Sequence of chain 1.D:
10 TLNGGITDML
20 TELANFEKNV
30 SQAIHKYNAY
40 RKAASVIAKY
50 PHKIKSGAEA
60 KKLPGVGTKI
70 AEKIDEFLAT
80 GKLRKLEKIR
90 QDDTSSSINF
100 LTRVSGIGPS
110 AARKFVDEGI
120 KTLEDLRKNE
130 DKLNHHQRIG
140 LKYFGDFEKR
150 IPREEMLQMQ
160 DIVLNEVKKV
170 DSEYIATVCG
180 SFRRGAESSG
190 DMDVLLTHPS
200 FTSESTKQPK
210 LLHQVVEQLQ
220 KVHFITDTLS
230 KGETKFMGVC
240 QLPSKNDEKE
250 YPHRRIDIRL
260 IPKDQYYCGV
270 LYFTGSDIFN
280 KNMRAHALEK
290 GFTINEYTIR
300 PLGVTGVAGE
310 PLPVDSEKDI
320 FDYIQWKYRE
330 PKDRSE

A protein and the small-molecule ligand that binds it are described below.
Small molecule (SMILES): Cc1cn([C@H]2C[C@H](O[P](=O)(O)OC[C@H]3O[C@@H](n4ccc(N)nc4=O)C[C@@H]3O[P](=O)(O)OC[C@H]3O[C@@H](n4cnc5c(=O)nc(N)[nH]c54)C[C@@H]3O[P](=O)(O)OC[C@H]3O[C@@H](n4cnc5c(=O)nc(N)[nH]c54)C[C@@H]3O)[C@@H](CO[P](=O)(O)O[C@H]3C[C@H](n4cnc5c(=O)nc(N)[nH]c54)O[C@@H]3COP(=O)(O)O)O2)c(=O)[nH]c1=O

Binding-site contacts:
Ligand atom P contacts residue LYS68 of chain 1.D at 3.5 Å.
Ligand atom O5' contacts residue LYS35 of chain 1.D at 3.9 Å.
Ligand atom OP1 contacts residue THR67 of chain 1.D at 3.7 Å.
Ligand atom P contacts residue LYS35 of chain 1.D at 3.9 Å.
Ligand atom C6 contacts residue HIS34 of chain 1.D at 3.9 Å.
Ligand atom OP2 contacts residue NA1 of chain 1.H at 3.9 Å.
Ligand atom O3' contacts residue GLY64 of chain 1.D at 3.5 Å.
Ligand atom C8 contacts residue LYS35 of chain 1.D at 3.8 Å.
Ligand atom O3' contacts residue ILE69 of chain 1.D at 3.6 Å.
Ligand atom N3 contacts residue ALA38 of chain 1.D at 3.6 Å.
Ligand atom OP2 contacts residue GLY66 of chain 1.D at 3.7 Å.
Ligand atom C5' contacts residue GLY66 of chain 1.D at 3.7 Å.
Ligand atom OP1 contacts residue GLY64 of chain 1.D at 2.9 Å (h-bond).
Ligand atom OP1 contacts residue VAL65 of chain 1.D at 3.3 Å (h-bond).
Ligand atom P contacts residue GLY66 of chain 1.D at 3.7 Å.
Ligand atom OP1 contacts residue GLY66 of chain 1.D at 2.8 Å (h-bond).
Ligand atom N7 contacts residue LYS35 of chain 1.D at 3.9 Å.
Ligand atom OP2 contacts residue THR67 of chain 1.D at 3.8 Å.
Ligand atom OP1 contacts residue LYS68 of chain 1.D at 2.8 Å (salt-bridge).
Ligand atom OP2 contacts residue LYS68 of chain 1.D at 3.1 Å (salt-bridge).
Ligand atom P contacts residue VAL65 of chain 1.D at 3.8 Å.
Ligand atom OP1 contacts residue PRO63 of chain 1.D at 3.6 Å.
Ligand atom OP3 contacts residue LYS35 of chain 1.D at 2.8 Å (salt-bridge).
Ligand atom OP2 contacts residue LYS68 of chain 1.D at 3.1 Å.
Ligand atom OP2 contacts residue VAL65 of chain 1.D at 3.7 Å.
Ligand atom O5' contacts residue GLY66 of chain 1.D at 3.6 Å.
Ligand atom OP1 contacts residue LEU62 of chain 1.D at 3.7 Å.
Ligand atom O6 contacts residue HIS34 of chain 1.D at 3.7 Å.
Ligand atom OP1 contacts residue ILE69 of chain 1.D at 3.0 Å (h-bond).
Ligand atom C4' contacts residue GLY64 of chain 1.D at 3.4 Å.
Ligand atom P contacts residue GLY64 of chain 1.D at 3.8 Å.
Ligand atom OP2 contacts residue LYS35 of chain 1.D at 3.8 Å.
Ligand atom OP1 contacts residue LYS68 of chain 1.D at 3.6 Å.
Ligand atom C5' contacts residue GLY64 of chain 1.D at 3.4 Å.
Ligand atom O4' contacts residue ALA38 of chain 1.D at 3.5 Å.
Ligand atom C5' contacts residue TYR39 of chain 1.D at 3.6 Å (hydrophobic).
Ligand atom C3' contacts residue GLY66 of chain 1.D at 3.9 Å.
Ligand atom OP1 contacts residue NA1 of chain 1.H at 2.5 Å (h-bond).
Ligand atom P contacts residue NA1 of chain 1.H at 3.6 Å.
Ligand atom P contacts residue LYS68 of chain 1.D at 3.9 Å.